Sequence of chain 1.A:
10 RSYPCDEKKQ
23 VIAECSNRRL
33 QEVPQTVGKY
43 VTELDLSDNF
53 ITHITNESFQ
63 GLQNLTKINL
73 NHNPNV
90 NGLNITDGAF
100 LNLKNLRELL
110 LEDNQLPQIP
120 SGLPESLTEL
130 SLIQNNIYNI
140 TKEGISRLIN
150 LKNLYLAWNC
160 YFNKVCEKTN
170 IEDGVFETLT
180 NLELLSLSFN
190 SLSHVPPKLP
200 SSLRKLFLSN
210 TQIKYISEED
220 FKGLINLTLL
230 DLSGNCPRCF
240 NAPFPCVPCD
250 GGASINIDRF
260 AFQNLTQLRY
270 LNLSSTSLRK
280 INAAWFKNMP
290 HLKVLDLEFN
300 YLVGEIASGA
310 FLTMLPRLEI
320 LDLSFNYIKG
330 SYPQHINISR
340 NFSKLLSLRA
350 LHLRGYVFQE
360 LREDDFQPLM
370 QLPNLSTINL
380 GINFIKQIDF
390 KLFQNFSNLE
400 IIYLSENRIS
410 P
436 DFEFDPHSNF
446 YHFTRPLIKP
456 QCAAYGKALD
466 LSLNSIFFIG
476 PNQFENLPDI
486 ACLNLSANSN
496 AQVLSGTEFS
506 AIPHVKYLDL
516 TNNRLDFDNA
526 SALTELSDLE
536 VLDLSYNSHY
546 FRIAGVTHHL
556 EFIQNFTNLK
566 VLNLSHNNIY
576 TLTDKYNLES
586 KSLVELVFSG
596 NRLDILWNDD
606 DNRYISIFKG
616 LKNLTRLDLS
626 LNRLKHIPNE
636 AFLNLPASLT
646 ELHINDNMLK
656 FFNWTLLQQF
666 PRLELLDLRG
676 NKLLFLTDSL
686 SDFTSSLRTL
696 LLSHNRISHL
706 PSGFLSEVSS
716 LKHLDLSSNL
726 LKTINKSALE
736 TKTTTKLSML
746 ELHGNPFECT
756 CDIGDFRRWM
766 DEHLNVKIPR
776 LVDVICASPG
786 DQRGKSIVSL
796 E

The small molecule below binds the protein below.
Small molecule (SMILES): CC(=O)N[C@H]1[C@H](O[C@H]2[C@H](O)[C@@H](NC(C)=O)CO[C@@H]2CO)O[C@H](CO)[C@@H](O)[C@@H]1O

Binding-site contacts:
Ligand atom C8 contacts residue LYS454 of chain 1.A at 3.8 Å.
Ligand atom O5 contacts residue SER467 of chain 1.A at 3.2 Å (h-bond).
Ligand atom C3 contacts residue ASP514 of chain 1.A at 4.0 Å.
Ligand atom C1 contacts residue ASN489 of chain 1.A at 1.4 Å.
Ligand atom C7 contacts residue ASP514 of chain 1.A at 3.8 Å.
Ligand atom N2 contacts residue ASP514 of chain 1.A at 2.9 Å (salt-bridge).
Ligand atom O7 contacts residue ASN489 of chain 1.A at 3.6 Å (h-bond).
Ligand atom O5 contacts residue ASN489 of chain 1.A at 2.4 Å (h-bond).
Ligand atom C2 contacts residue ASN489 of chain 1.A at 2.4 Å.
Ligand atom C8 contacts residue TYR512 of chain 1.A at 3.7 Å (hydrophobic).
Ligand atom C5 contacts residue ASN489 of chain 1.A at 3.7 Å.
Ligand atom O7 contacts residue ILE453 of chain 1.A at 3.6 Å.
Ligand atom N2 contacts residue ASN489 of chain 1.A at 2.8 Å (h-bond).
Ligand atom C7 contacts residue LYS454 of chain 1.A at 4.0 Å.
Ligand atom C1 contacts residue ASP465 of chain 1.A at 4.0 Å.
Ligand atom C3 contacts residue ASN489 of chain 1.A at 3.8 Å.
Ligand atom O6 contacts residue SER404 of chain 1.A at 4.0 Å.
Ligand atom C2 contacts residue ASP465 of chain 1.A at 4.4 Å.
Ligand atom O3 contacts residue LYS454 of chain 1.A at 4.1 Å.
Ligand atom C5 contacts residue SER491 of chain 1.A at 4.0 Å.
Ligand atom C1 contacts residue SER467 of chain 1.A at 4.1 Å.
Ligand atom O6 contacts residue SER467 of chain 1.A at 3.2 Å (h-bond).
Ligand atom C6 contacts residue ARG450 of chain 1.A at 3.8 Å.
Ligand atom C6 contacts residue LEU468 of chain 1.A at 4.0 Å (hydrophobic).
Ligand atom O5 contacts residue SER491 of chain 1.A at 3.9 Å.
Ligand atom C8 contacts residue ASP514 of chain 1.A at 3.7 Å.
Ligand atom C8 contacts residue ASN489 of chain 1.A at 4.4 Å.
Ligand atom C5 contacts residue ARG450 of chain 1.A at 3.9 Å.
Ligand atom O5 contacts residue ASP465 of chain 1.A at 4.0 Å.
Ligand atom O7 contacts residue LYS454 of chain 1.A at 3.1 Å (salt-bridge).
Ligand atom C8 contacts residue CYS457 of chain 1.A at 3.9 Å (hydrophobic).
Ligand atom C5 contacts residue SER467 of chain 1.A at 4.1 Å.
Ligand atom C2 contacts residue ASP514 of chain 1.A at 3.8 Å.
Ligand atom C4 contacts residue ASN489 of chain 1.A at 4.3 Å.
Ligand atom O6 contacts residue LEU468 of chain 1.A at 3.8 Å.
Ligand atom O4 contacts residue ARG450 of chain 1.A at 4.3 Å.
Ligand atom C6 contacts residue SER467 of chain 1.A at 3.7 Å.
Ligand atom C7 contacts residue ASN489 of chain 1.A at 3.3 Å.
Ligand atom C1 contacts residue SER491 of chain 1.A at 4.1 Å.
Ligand atom C1 contacts residue ASP514 of chain 1.A at 3.6 Å.